The small molecule below binds the protein below.
Small molecule (SMILES): Cc1cc(Oc2ncccc2C(F)(F)F)ccc1-c1c(C)c(=O)[nH]c(=O)n1C

Sequence of chain 1.A:
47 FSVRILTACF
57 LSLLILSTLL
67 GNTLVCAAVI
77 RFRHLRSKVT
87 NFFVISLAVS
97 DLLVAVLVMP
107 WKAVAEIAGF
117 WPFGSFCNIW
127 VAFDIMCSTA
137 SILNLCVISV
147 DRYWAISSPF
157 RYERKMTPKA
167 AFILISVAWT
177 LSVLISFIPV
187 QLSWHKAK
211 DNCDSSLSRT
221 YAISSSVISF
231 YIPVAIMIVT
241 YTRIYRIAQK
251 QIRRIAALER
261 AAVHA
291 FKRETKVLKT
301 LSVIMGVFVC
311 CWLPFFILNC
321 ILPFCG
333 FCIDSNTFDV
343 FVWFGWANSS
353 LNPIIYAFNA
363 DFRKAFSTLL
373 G

Binding-site contacts:
Ligand atom N26 contacts residue SER215 of chain 1.A at 3.4 Å (h-bond).
Ligand atom O25 contacts residue SER215 of chain 1.A at 2.9 Å (h-bond).
Ligand atom C05 contacts residue ASP130 of chain 1.A at 3.0 Å.
Ligand atom C09 contacts residue ILE131 of chain 1.A at 3.4 Å (hydrophobic).
Ligand atom C13 contacts residue PHE315 of chain 1.A at 3.7 Å (hydrophobic).
Ligand atom C03 contacts residue LEU217 of chain 1.A at 3.6 Å (hydrophobic).
Ligand atom O25 contacts residue CYS213 of chain 1.A at 3.6 Å (h-bond).
Ligand atom N23 contacts residue CYS213 of chain 1.A at 2.7 Å (h-bond).
Ligand atom C10 contacts residue ILE131 of chain 1.A at 3.5 Å (hydrophobic).
Ligand atom C07 contacts residue PHE315 of chain 1.A at 3.4 Å (hydrophobic).
Ligand atom C24 contacts residue CYS213 of chain 1.A at 3.6 Å (hydrophobic).
Ligand atom C04 contacts residue VAL127 of chain 1.A at 3.7 Å (hydrophobic).
Ligand atom C06 contacts residue LEU217 of chain 1.A at 3.7 Å (hydrophobic).
Ligand atom C05 contacts residue ILE131 of chain 1.A at 3.3 Å (hydrophobic).
Ligand atom C12 contacts residue SER134 of chain 1.A at 3.4 Å.
Ligand atom C24 contacts residue SER215 of chain 1.A at 3.2 Å.
Ligand atom F17 contacts residue SER225 of chain 1.A at 3.4 Å.
Ligand atom C06 contacts residue ILE131 of chain 1.A at 3.6 Å (hydrophobic).
Ligand atom O22 contacts residue LYS108 of chain 1.A at 2.8 Å (salt-bridge).
Ligand atom C07 contacts residue LEU217 of chain 1.A at 3.2 Å (hydrophobic).
Ligand atom C09 contacts residue PHE315 of chain 1.A at 3.6 Å (hydrophobic).
Ligand atom C15 contacts residue ILE131 of chain 1.A at 3.2 Å (hydrophobic).
Ligand atom C11 contacts residue THR135 of chain 1.A at 3.6 Å.
Ligand atom N14 contacts residue PHE315 of chain 1.A at 3.2 Å.
Ligand atom F16 contacts residue ILE131 of chain 1.A at 3.5 Å.
Ligand atom C27 contacts residue LEU217 of chain 1.A at 3.5 Å (hydrophobic).
Ligand atom C11 contacts residue PHE316 of chain 1.A at 3.7 Å (hydrophobic).
Ligand atom C01 contacts residue LEU217 of chain 1.A at 3.5 Å (hydrophobic).
Ligand atom F16 contacts residue ASN319 of chain 1.A at 3.5 Å.
Ligand atom O08 contacts residue ILE131 of chain 1.A at 3.2 Å.
Ligand atom C02 contacts residue LEU217 of chain 1.A at 3.1 Å (hydrophobic).
Ligand atom C04 contacts residue ASP130 of chain 1.A at 3.1 Å.
Ligand atom C13 contacts residue SER134 of chain 1.A at 3.6 Å.
Ligand atom N14 contacts residue ASP130 of chain 1.A at 3.4 Å (salt-bridge).
Ligand atom F18 contacts residue ILE131 of chain 1.A at 2.3 Å.
Ligand atom O22 contacts residue CYS213 of chain 1.A at 3.7 Å.
Ligand atom F16 contacts residue SER225 of chain 1.A at 3.7 Å.
Ligand atom C01 contacts residue PHE340 of chain 1.A at 3.4 Å (hydrophobic).
Ligand atom C27 contacts residue SER215 of chain 1.A at 3.3 Å.
Ligand atom C21 contacts residue CYS213 of chain 1.A at 3.7 Å (hydrophobic).